A small-molecule ligand and the protein it binds are described below.
Small molecule (SMILES): C[C@]12CCc3c(ccc4cc(O)ccc34)[C@@H]1CCC2=O

Sequence of chain 1.D:
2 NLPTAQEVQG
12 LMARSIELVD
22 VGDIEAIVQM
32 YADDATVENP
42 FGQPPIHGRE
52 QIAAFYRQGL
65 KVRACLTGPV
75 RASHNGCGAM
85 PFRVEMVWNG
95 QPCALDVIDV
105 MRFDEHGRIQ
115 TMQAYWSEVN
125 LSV

Binding-site contacts:
Ligand atom C17 contacts residue MET90 of chain 1.D at 3.7 Å (hydrophobic).
Ligand atom O1 contacts residue ASP103 of chain 1.D at 2.5 Å (salt-bridge).
Ligand atom C6 contacts residue PHE86 of chain 1.D at 4.2 Å (hydrophobic).
Ligand atom C11 contacts residue ASN40 of chain 1.D at 3.7 Å.
Ligand atom C24 contacts residue LEU99 of chain 1.D at 4.1 Å (hydrophobic).
Ligand atom C27 contacts residue GLY60 of chain 1.D at 3.7 Å.
Ligand atom C18 contacts residue VAL88 of chain 1.D at 3.9 Å (hydrophobic).
Ligand atom C19 contacts residue LEU61 of chain 1.D at 4.0 Å (hydrophobic).
Ligand atom O1 contacts residue PHE86 of chain 1.D at 3.6 Å.
Ligand atom C18 contacts residue GLY60 of chain 1.D at 3.9 Å.
Ligand atom C4 contacts residue ASN40 of chain 1.D at 4.2 Å.
Ligand atom O26 contacts residue MET90 of chain 1.D at 3.2 Å.
Ligand atom C26 contacts residue MET90 of chain 1.D at 3.4 Å (hydrophobic).
Ligand atom C19 contacts residue VAL88 of chain 1.D at 3.8 Å (hydrophobic).
Ligand atom C24 contacts residue MET90 of chain 1.D at 4.0 Å (hydrophobic).
Ligand atom C6 contacts residue TYR57 of chain 1.D at 4.0 Å (hydrophobic).
Ligand atom C1 contacts residue ASP103 of chain 1.D at 3.7 Å.
Ligand atom C25 contacts residue MET90 of chain 1.D at 3.8 Å (hydrophobic).
Ligand atom C2 contacts residue ASP103 of chain 1.D at 3.8 Å.
Ligand atom C2 contacts residue MET116 of chain 1.D at 4.2 Å (hydrophobic).
Ligand atom C1 contacts residue PHE86 of chain 1.D at 3.7 Å (hydrophobic).
Ligand atom C1 contacts residue MET116 of chain 1.D at 4.0 Å (hydrophobic).
Ligand atom O1 contacts residue MET116 of chain 1.D at 3.4 Å.
Ligand atom C5 contacts residue VAL20 of chain 1.D at 4.2 Å (hydrophobic).
Ligand atom C16 contacts residue LEU99 of chain 1.D at 4.2 Å (hydrophobic).
Ligand atom C6 contacts residue VAL20 of chain 1.D at 4.2 Å (hydrophobic).
Ligand atom C10 contacts residue ASN40 of chain 1.D at 3.2 Å.
Ligand atom C11 contacts residue LEU99 of chain 1.D at 4.0 Å (hydrophobic).
Ligand atom O26 contacts residue GLY60 of chain 1.D at 3.8 Å.
Ligand atom C27 contacts residue PHE56 of chain 1.D at 3.9 Å (hydrophobic).
Ligand atom C18 contacts residue MET90 of chain 1.D at 3.6 Å (hydrophobic).
Ligand atom C2 contacts residue ALA118 of chain 1.D at 4.1 Å (hydrophobic).
Ligand atom C2 contacts residue ASN40 of chain 1.D at 3.2 Å.
Ligand atom C10 contacts residue TRP120 of chain 1.D at 3.8 Å (hydrophobic).
Ligand atom C11 contacts residue TRP120 of chain 1.D at 3.9 Å (hydrophobic).
Ligand atom O1 contacts residue TYR57 of chain 1.D at 4.2 Å.
Ligand atom C1 contacts residue ASN40 of chain 1.D at 4.1 Å.
Ligand atom C3 contacts residue ASN40 of chain 1.D at 3.2 Å.
Ligand atom C2 contacts residue PHE86 of chain 1.D at 3.8 Å (hydrophobic).
Ligand atom C16 contacts residue MET90 of chain 1.D at 3.5 Å (hydrophobic).